Sequence of chain 1.B:
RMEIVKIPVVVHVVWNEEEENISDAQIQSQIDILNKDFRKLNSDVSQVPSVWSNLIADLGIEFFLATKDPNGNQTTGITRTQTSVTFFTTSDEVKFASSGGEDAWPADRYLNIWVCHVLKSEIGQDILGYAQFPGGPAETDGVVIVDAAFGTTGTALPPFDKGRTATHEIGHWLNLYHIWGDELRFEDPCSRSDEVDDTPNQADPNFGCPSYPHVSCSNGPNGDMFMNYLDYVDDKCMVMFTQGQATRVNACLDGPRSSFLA

The small molecule below binds the protein below.
Small molecule (SMILES): NC(=[NH2+])NCCC[C@H](N)C(=O)O

Binding-site contacts:
Ligand atom CB contacts residue GLU169 of chain 1.B at 3.5 Å.
Ligand atom O contacts residue VAL1 of chain 1.S at 2.3 Å (h-bond).
Ligand atom CZ contacts residue THR165 of chain 1.B at 3.4 Å.
Ligand atom CA contacts residue GLY129 of chain 1.B at 4.0 Å.
Ligand atom NH2 contacts residue ASP235 of chain 1.B at 2.4 Å (salt-bridge).
Ligand atom CB contacts residue HIS168 of chain 1.B at 4.0 Å.
Ligand atom CZ contacts residue PHE160 of chain 1.B at 3.8 Å (hydrophobic).
Ligand atom C contacts residue LEU128 of chain 1.B at 3.9 Å (hydrophobic).
Ligand atom NH2 contacts residue PHE160 of chain 1.B at 3.6 Å.
Ligand atom NH1 contacts residue PHE160 of chain 1.B at 3.9 Å.
Ligand atom CG contacts residue VAL1 of chain 1.S at 3.3 Å (hydrophobic).
Ligand atom NH1 contacts residue MET238 of chain 1.B at 3.9 Å.
Ligand atom C contacts residue VAL1 of chain 1.S at 1.3 Å (hydrophobic).
Ligand atom NH1 contacts residue VAL233 of chain 1.B at 2.8 Å (h-bond).
Ligand atom N contacts residue GLY129 of chain 1.B at 2.6 Å (h-bond).
Ligand atom NH2 contacts residue LEU128 of chain 1.B at 4.3 Å.
Ligand atom CB contacts residue TYR232 of chain 1.B at 4.3 Å (hydrophobic).
Ligand atom NH2 contacts residue ARG164 of chain 1.B at 3.7 Å.
Ligand atom O contacts residue LEU128 of chain 1.B at 2.7 Å (h-bond).
Ligand atom NH2 contacts residue THR165 of chain 1.B at 2.6 Å (h-bond).
Ligand atom CA contacts residue TYR232 of chain 1.B at 3.9 Å (hydrophobic).
Ligand atom CD contacts residue VAL1 of chain 1.S at 4.2 Å (hydrophobic).
Ligand atom CG contacts residue TYR232 of chain 1.B at 4.1 Å (hydrophobic).
Ligand atom CD contacts residue LEU128 of chain 1.B at 4.2 Å (hydrophobic).
Ligand atom CD contacts residue TYR232 of chain 1.B at 4.2 Å (hydrophobic).
Ligand atom CZ contacts residue ASP235 of chain 1.B at 3.3 Å.
Ligand atom O contacts residue GLY129 of chain 1.B at 3.7 Å.
Ligand atom NE contacts residue THR165 of chain 1.B at 3.3 Å (h-bond).
Ligand atom CZ contacts residue VAL233 of chain 1.B at 4.2 Å (hydrophobic).
Ligand atom CB contacts residue VAL1 of chain 1.S at 3.4 Å (hydrophobic).
Ligand atom CA contacts residue VAL1 of chain 1.S at 2.4 Å (hydrophobic).
Ligand atom CA contacts residue GLU169 of chain 1.B at 3.6 Å.
Ligand atom CZ contacts residue LEU128 of chain 1.B at 4.1 Å (hydrophobic).
Ligand atom N contacts residue VAL1 of chain 1.S at 3.5 Å (h-bond).
Ligand atom NH1 contacts residue ASP234 of chain 1.B at 4.3 Å.
Ligand atom NH1 contacts residue ASP235 of chain 1.B at 3.4 Å (salt-bridge).
Ligand atom N contacts residue GLU169 of chain 1.B at 2.7 Å (salt-bridge).
Ligand atom O contacts residue ILE127 of chain 1.B at 3.5 Å.
Ligand atom CG contacts residue LEU128 of chain 1.B at 3.9 Å (hydrophobic).
Ligand atom NE contacts residue LEU128 of chain 1.B at 3.7 Å.